Sequence of chain 1.C:
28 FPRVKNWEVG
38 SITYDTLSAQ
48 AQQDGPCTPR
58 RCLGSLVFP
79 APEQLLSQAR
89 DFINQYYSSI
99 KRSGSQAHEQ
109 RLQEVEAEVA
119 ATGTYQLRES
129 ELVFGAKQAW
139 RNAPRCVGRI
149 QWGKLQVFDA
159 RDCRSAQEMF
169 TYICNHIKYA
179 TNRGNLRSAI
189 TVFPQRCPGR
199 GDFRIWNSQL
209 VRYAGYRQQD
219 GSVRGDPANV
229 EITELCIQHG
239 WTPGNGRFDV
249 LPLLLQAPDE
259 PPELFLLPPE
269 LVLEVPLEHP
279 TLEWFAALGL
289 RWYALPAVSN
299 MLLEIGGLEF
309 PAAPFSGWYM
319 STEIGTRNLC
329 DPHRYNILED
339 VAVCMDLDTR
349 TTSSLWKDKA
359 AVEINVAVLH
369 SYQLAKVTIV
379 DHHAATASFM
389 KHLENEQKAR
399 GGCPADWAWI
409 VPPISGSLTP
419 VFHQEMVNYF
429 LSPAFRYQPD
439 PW

Binding-site contacts:
Ligand atom N02 contacts residue HEM1 of chain 1.W at 3.4 Å.
Ligand atom F13 contacts residue HEM1 of chain 1.W at 3.9 Å.
Ligand atom C03 contacts residue PRO294 of chain 1.C at 3.8 Å (hydrophobic).
Ligand atom C07 contacts residue PRO294 of chain 1.C at 3.4 Å (hydrophobic).
Ligand atom C07 contacts residue GLY315 of chain 1.C at 3.7 Å.
Ligand atom C02 contacts residue PRO294 of chain 1.C at 3.9 Å (hydrophobic).
Ligand atom C07 contacts residue PHE313 of chain 1.C at 3.7 Å (hydrophobic).
Ligand atom N01 contacts residue GLU321 of chain 1.C at 2.5 Å (salt-bridge).
Ligand atom N20 contacts residue PHE65 of chain 1.C at 3.9 Å.
Ligand atom C05 contacts residue VAL296 of chain 1.C at 3.6 Å (hydrophobic).
Ligand atom C04 contacts residue PRO294 of chain 1.C at 3.9 Å (hydrophobic).
Ligand atom N02 contacts residue TRP316 of chain 1.C at 2.8 Å (h-bond).
Ligand atom C08 contacts residue HEM1 of chain 1.W at 3.5 Å.
Ligand atom F12 contacts residue GLN207 of chain 1.C at 3.5 Å.
Ligand atom C19 contacts residue PHE65 of chain 1.C at 3.5 Å (hydrophobic).
Ligand atom C02 contacts residue GLU321 of chain 1.C at 3.4 Å.
Ligand atom C21 contacts residue PHE65 of chain 1.C at 3.8 Å (hydrophobic).
Ligand atom C07 contacts residue SER314 of chain 1.C at 3.9 Å.
Ligand atom C15 contacts residue HEM1 of chain 1.W at 3.3 Å.
Ligand atom C17 contacts residue HEM1 of chain 1.W at 2.8 Å.
Ligand atom N01 contacts residue HEM1 of chain 1.W at 3.9 Å.
Ligand atom C16 contacts residue HEM1 of chain 1.W at 3.0 Å.
Ligand atom C02 contacts residue HEM1 of chain 1.W at 3.8 Å.
Ligand atom C09 contacts residue VAL296 of chain 1.C at 3.6 Å (hydrophobic).
Ligand atom C03 contacts residue HEM1 of chain 1.W at 3.6 Å.
Ligand atom C11 contacts residue HEM1 of chain 1.W at 3.1 Å.
Ligand atom C09 contacts residue HEM1 of chain 1.W at 3.7 Å.
Ligand atom C22 contacts residue PHE65 of chain 1.C at 3.7 Å (hydrophobic).
Ligand atom C02 contacts residue TRP316 of chain 1.C at 3.8 Å (hydrophobic).
Ligand atom C19 contacts residue VAL64 of chain 1.C at 3.9 Å (hydrophobic).
Ligand atom C12 contacts residue HEM1 of chain 1.W at 2.9 Å.
Ligand atom C06 contacts residue GLU321 of chain 1.C at 3.4 Å.
Ligand atom N02 contacts residue GLU321 of chain 1.C at 2.5 Å (salt-bridge).
Ligand atom N02 contacts residue TYR317 of chain 1.C at 3.7 Å.
Ligand atom C08 contacts residue GLU321 of chain 1.C at 3.3 Å.
Ligand atom C18 contacts residue TRP407 of chain 1.C at 3.6 Å (hydrophobic).
Ligand atom C14 contacts residue HEM1 of chain 1.W at 3.9 Å.
Ligand atom C18 contacts residue HEM1 of chain 1.W at 3.8 Å.
Ligand atom F12 contacts residue HEM1 of chain 1.W at 3.2 Å.
Ligand atom C13 contacts residue HEM1 of chain 1.W at 3.3 Å.

Sequence of chain 1.D:
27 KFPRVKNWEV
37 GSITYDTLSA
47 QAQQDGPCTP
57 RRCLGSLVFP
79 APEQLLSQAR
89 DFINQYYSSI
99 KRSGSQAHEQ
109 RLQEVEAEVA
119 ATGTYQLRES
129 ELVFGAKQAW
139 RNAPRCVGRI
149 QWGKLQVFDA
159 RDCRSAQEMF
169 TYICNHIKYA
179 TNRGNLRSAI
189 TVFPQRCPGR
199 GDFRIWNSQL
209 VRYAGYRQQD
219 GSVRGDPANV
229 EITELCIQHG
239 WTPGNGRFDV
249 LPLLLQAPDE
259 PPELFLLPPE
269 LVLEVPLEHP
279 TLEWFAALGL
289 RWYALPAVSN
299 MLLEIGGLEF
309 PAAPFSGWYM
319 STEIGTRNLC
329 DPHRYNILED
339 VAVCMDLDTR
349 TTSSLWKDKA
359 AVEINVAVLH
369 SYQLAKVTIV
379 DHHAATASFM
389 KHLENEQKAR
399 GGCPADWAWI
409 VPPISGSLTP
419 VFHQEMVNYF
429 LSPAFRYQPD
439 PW

This protein binds this small molecule.
Small molecule (SMILES): Cc1cc(N)nc(CCc2cc(CCCN(C)C)c(F)c(F)c2F)c1